Binding-site contacts:
Ligand atom C5 contacts residue ASN799 of chain 1.A at 3.6 Å.
Ligand atom O5 contacts residue ASN799 of chain 1.A at 2.3 Å (h-bond).
Ligand atom C1 contacts residue ASN799 of chain 1.A at 1.5 Å.
Ligand atom C4 contacts residue ASN799 of chain 1.A at 4.2 Å.
Ligand atom N2 contacts residue ASN799 of chain 1.A at 3.2 Å (h-bond).
Ligand atom C3 contacts residue ASN799 of chain 1.A at 3.9 Å.
Ligand atom O7 contacts residue ALA797 of chain 1.A at 4.1 Å.
Ligand atom C8 contacts residue ARG699 of chain 1.A at 3.7 Å.
Ligand atom C7 contacts residue ARG699 of chain 1.A at 4.5 Å.
Ligand atom C7 contacts residue ASN799 of chain 1.A at 3.6 Å.
Ligand atom O7 contacts residue ASN799 of chain 1.A at 3.5 Å (h-bond).
Ligand atom C2 contacts residue ASN799 of chain 1.A at 2.5 Å.

Sequence of chain 1.A:
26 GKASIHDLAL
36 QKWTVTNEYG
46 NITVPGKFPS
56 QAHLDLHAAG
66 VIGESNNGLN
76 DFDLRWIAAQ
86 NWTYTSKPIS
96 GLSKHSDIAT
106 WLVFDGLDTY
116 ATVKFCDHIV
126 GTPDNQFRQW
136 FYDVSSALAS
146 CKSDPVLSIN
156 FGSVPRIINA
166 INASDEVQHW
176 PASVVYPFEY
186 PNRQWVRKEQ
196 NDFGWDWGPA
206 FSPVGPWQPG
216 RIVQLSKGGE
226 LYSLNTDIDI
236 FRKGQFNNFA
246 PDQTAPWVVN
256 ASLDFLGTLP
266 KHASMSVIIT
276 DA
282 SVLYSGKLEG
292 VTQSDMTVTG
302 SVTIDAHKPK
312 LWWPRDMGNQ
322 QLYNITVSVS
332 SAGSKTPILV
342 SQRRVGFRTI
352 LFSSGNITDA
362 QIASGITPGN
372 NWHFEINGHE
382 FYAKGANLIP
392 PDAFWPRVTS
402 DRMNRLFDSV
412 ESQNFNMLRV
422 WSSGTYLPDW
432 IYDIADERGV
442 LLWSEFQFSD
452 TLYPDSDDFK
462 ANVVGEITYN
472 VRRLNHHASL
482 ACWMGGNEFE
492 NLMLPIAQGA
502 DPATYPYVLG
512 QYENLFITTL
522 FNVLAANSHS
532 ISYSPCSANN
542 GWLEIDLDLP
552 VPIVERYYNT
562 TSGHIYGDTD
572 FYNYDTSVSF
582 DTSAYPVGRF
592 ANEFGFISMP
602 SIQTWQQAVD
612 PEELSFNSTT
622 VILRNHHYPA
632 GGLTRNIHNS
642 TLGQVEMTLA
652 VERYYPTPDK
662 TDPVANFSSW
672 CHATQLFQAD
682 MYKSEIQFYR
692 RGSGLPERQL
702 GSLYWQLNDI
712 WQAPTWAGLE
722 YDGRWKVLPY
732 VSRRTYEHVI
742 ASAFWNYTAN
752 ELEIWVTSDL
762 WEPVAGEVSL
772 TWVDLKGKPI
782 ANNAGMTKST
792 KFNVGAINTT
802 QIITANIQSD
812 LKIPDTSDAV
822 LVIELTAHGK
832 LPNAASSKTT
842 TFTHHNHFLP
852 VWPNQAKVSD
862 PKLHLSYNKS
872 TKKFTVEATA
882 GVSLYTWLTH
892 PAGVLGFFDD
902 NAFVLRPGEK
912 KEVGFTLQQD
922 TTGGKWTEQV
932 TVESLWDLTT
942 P

This small molecule binds to this protein.
Small molecule (SMILES): CC(=O)N[C@@H]1[C@@H](O)[C@H](O)[C@@H](CO)O[C@H]1O